Binding-site contacts:
Ligand atom NE contacts residue LEU292 of chain 1.A at 2.8 Å (h-bond).
Ligand atom P contacts residue THR75 of chain 1.A at 3.8 Å.
Ligand atom CD contacts residue CYS291 of chain 1.A at 3.8 Å (hydrophobic).
Ligand atom N contacts residue ASP249 of chain 1.A at 2.7 Å (salt-bridge).
Ligand atom O2P contacts residue THR75 of chain 1.A at 2.9 Å (h-bond).
Ligand atom P contacts residue ARG76 of chain 1.A at 3.8 Å.
Ligand atom O1 contacts residue HIS152 of chain 1.A at 2.8 Å (h-bond).
Ligand atom O3P contacts residue ARG125 of chain 1.A at 2.8 Å (salt-bridge).
Ligand atom O contacts residue GLN186 of chain 1.A at 3.0 Å (h-bond).
Ligand atom CB contacts residue VAL187 of chain 1.A at 3.7 Å (hydrophobic).
Ligand atom O1P contacts residue THR75 of chain 1.A at 3.8 Å.
Ligand atom C1P contacts residue ARG319 of chain 1.A at 3.9 Å.
Ligand atom O1P contacts residue SER74 of chain 1.A at 2.6 Å (h-bond).
Ligand atom N contacts residue GLN186 of chain 1.A at 2.8 Å (h-bond).
Ligand atom P contacts residue ARG125 of chain 1.A at 3.7 Å.
Ligand atom C1 contacts residue ARG319 of chain 1.A at 3.8 Å.
Ligand atom C1P contacts residue LEU292 of chain 1.A at 3.4 Å (hydrophobic).
Ligand atom O1 contacts residue ARG319 of chain 1.A at 3.3 Å (salt-bridge).
Ligand atom CD contacts residue LEU292 of chain 1.A at 3.8 Å (hydrophobic).
Ligand atom O3P contacts residue SER74 of chain 1.A at 3.9 Å.
Ligand atom O1P contacts residue ARG125 of chain 1.A at 3.4 Å (salt-bridge).
Ligand atom C1P contacts residue ARG76 of chain 1.A at 3.4 Å.
Ligand atom CB contacts residue ASP249 of chain 1.A at 3.7 Å.
Ligand atom CB contacts residue GLN186 of chain 1.A at 3.5 Å.
Ligand atom O1 contacts residue ARG125 of chain 1.A at 2.8 Å (salt-bridge).
Ligand atom C1 contacts residue HIS152 of chain 1.A at 3.8 Å.
Ligand atom CB contacts residue MET147 of chain 1.A at 3.7 Å (hydrophobic).
Ligand atom C1 contacts residue LEU292 of chain 1.A at 3.6 Å (hydrophobic).
Ligand atom CD contacts residue MET147 of chain 1.A at 3.7 Å (hydrophobic).
Ligand atom N contacts residue THR185 of chain 1.A at 3.7 Å.
Ligand atom O1P contacts residue THR77 of chain 1.A at 2.7 Å (h-bond).
Ligand atom P contacts residue SER74 of chain 1.A at 3.8 Å.
Ligand atom C1 contacts residue ARG125 of chain 1.A at 3.7 Å.
Ligand atom O1 contacts residue THR77 of chain 1.A at 3.3 Å (h-bond).
Ligand atom CA contacts residue ASP249 of chain 1.A at 3.5 Å.
Ligand atom CA contacts residue GLN186 of chain 1.A at 3.6 Å.
Ligand atom CD contacts residue HIS152 of chain 1.A at 3.8 Å.
Ligand atom O2P contacts residue ARG76 of chain 1.A at 2.8 Å (salt-bridge).
Ligand atom O contacts residue MET147 of chain 1.A at 3.9 Å.
Ligand atom O1P contacts residue ARG76 of chain 1.A at 3.5 Å (salt-bridge).

This small molecule binds to this protein.
Small molecule (SMILES): N[C@@H](CCCNC(=O)CP(=O)(O)O)C(=O)O

Sequence of chain 1.A:
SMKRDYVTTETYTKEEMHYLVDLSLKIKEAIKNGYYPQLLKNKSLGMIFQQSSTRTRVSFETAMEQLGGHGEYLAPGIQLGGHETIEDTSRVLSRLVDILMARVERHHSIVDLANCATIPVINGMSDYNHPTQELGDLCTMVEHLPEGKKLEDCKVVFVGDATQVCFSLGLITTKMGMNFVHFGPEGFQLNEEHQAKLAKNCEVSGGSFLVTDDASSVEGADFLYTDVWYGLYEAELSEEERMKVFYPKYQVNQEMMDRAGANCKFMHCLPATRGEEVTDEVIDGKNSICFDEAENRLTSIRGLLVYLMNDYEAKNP